Sequence of chain 1.B:
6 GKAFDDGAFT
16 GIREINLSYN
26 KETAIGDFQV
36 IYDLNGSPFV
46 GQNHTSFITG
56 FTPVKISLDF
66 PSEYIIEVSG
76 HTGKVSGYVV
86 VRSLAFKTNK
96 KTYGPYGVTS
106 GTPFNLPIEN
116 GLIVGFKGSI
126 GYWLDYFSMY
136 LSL

Binding-site contacts:
Ligand atom O6 contacts residue TYR127 of chain 1.B at 3.1 Å (h-bond).
Ligand atom C6 contacts residue TYR83 of chain 1.B at 3.7 Å (hydrophobic).
Ligand atom O4 contacts residue ASP130 of chain 1.B at 2.6 Å (salt-bridge).
Ligand atom C1 contacts residue GLY126 of chain 1.B at 4.3 Å.
Ligand atom O3 contacts residue TYR83 of chain 1.B at 4.4 Å.
Ligand atom O4 contacts residue GLY6 of chain 1.B at 2.9 Å (h-bond).
Ligand atom C5 contacts residue GLY126 of chain 1.B at 4.5 Å.
Ligand atom C4 contacts residue ASP130 of chain 1.B at 3.3 Å.
Ligand atom C1 contacts residue TYR83 of chain 1.B at 4.5 Å (hydrophobic).
Ligand atom O1 contacts residue PHE52 of chain 1.B at 3.1 Å.
Ligand atom O5 contacts residue GLY126 of chain 1.B at 3.7 Å.
Ligand atom C3 contacts residue TYR83 of chain 1.B at 3.6 Å (hydrophobic).
Ligand atom C6 contacts residue TRP128 of chain 1.B at 3.7 Å (hydrophobic).
Ligand atom C6 contacts residue ASP130 of chain 1.B at 3.3 Å.
Ligand atom O5 contacts residue TYR127 of chain 1.B at 2.9 Å (h-bond).
Ligand atom C5 contacts residue TYR83 of chain 1.B at 3.7 Å (hydrophobic).
Ligand atom C6 contacts residue VAL85 of chain 1.B at 4.0 Å (hydrophobic).
Ligand atom C2 contacts residue GLY126 of chain 1.B at 4.5 Å.
Ligand atom C5 contacts residue ASP130 of chain 1.B at 3.8 Å.
Ligand atom C2 contacts residue PHE52 of chain 1.B at 4.1 Å (hydrophobic).
Ligand atom C2 contacts residue GLY6 of chain 1.B at 4.1 Å.
Ligand atom C1 contacts residue TYR127 of chain 1.B at 3.6 Å (hydrophobic).
Ligand atom O2 contacts residue PHE52 of chain 1.B at 4.3 Å.
Ligand atom O1 contacts residue TYR127 of chain 1.B at 3.3 Å.
Ligand atom O4 contacts residue GLY126 of chain 1.B at 3.5 Å.
Ligand atom C1 contacts residue PHE52 of chain 1.B at 4.3 Å (hydrophobic).
Ligand atom O4 contacts residue TYR127 of chain 1.B at 4.5 Å.
Ligand atom C5 contacts residue TYR127 of chain 1.B at 4.0 Å (hydrophobic).
Ligand atom C3 contacts residue GLY6 of chain 1.B at 3.8 Å.
Ligand atom O6 contacts residue ASP130 of chain 1.B at 2.8 Å (salt-bridge).
Ligand atom C4 contacts residue GLY6 of chain 1.B at 3.9 Å.
Ligand atom C4 contacts residue TYR83 of chain 1.B at 3.8 Å (hydrophobic).
Ligand atom O6 contacts residue VAL85 of chain 1.B at 4.0 Å.
Ligand atom C6 contacts residue TYR127 of chain 1.B at 3.9 Å (hydrophobic).
Ligand atom O1 contacts residue GLY126 of chain 1.B at 4.1 Å.
Ligand atom O6 contacts residue GLY126 of chain 1.B at 3.6 Å.
Ligand atom O6 contacts residue TRP128 of chain 1.B at 2.9 Å (h-bond).
Ligand atom O3 contacts residue GLY6 of chain 1.B at 2.9 Å (h-bond).

The protein below binds the small molecule below.
Small molecule (SMILES): OC[C@H]1O[C@@H](O)[C@H](O)[C@@H](O)[C@H]1O